Binding-site contacts:
Ligand atom C7 contacts residue GLN75 of chain 1.A at 3.3 Å.
Ligand atom N21 contacts residue GLY62 of chain 1.A at 3.8 Å.
Ligand atom C12 contacts residue LEU63 of chain 1.A at 3.7 Å (hydrophobic).
Ligand atom C19 contacts residue GLY62 of chain 1.A at 3.8 Å.
Ligand atom N6 contacts residue ASP65 of chain 1.A at 2.9 Å (salt-bridge).
Ligand atom CL contacts residue LYS53 of chain 1.A at 3.5 Å.
Ligand atom C5 contacts residue LYS67 of chain 1.A at 3.9 Å.
Ligand atom C11 contacts residue TRP79 of chain 1.A at 3.4 Å (hydrophobic).
Ligand atom O13 contacts residue THR64 of chain 1.A at 3.0 Å (h-bond).
Ligand atom N10 contacts residue THR64 of chain 1.A at 4.0 Å.
Ligand atom CL contacts residue THR64 of chain 1.A at 3.7 Å.
Ligand atom C17 contacts residue TRP79 of chain 1.A at 3.7 Å (hydrophobic).
Ligand atom C25 contacts residue GLY62 of chain 1.A at 3.4 Å.
Ligand atom C19 contacts residue TYR80 of chain 1.A at 3.9 Å (hydrophobic).
Ligand atom C15 contacts residue TRP79 of chain 1.A at 3.5 Å (hydrophobic).
Ligand atom C8 contacts residue TRP66 of chain 1.A at 3.4 Å (hydrophobic).
Ligand atom C5 contacts residue ASP65 of chain 1.A at 3.5 Å.
Ligand atom C8 contacts residue GLU70 of chain 1.A at 3.2 Å.
Ligand atom C5 contacts residue GLU70 of chain 1.A at 3.5 Å.
Ligand atom C4 contacts residue THR64 of chain 1.A at 3.6 Å.
Ligand atom C17 contacts residue TYR80 of chain 1.A at 3.5 Å (hydrophobic).
Ligand atom N14 contacts residue LEU63 of chain 1.A at 4.0 Å.
Ligand atom N6 contacts residue THR64 of chain 1.A at 2.8 Å (h-bond).
Ligand atom C11 contacts residue LEU63 of chain 1.A at 3.8 Å (hydrophobic).
Ligand atom C24 contacts residue LEU63 of chain 1.A at 3.8 Å (hydrophobic).
Ligand atom C20 contacts residue TYR80 of chain 1.A at 3.8 Å (hydrophobic).
Ligand atom C5 contacts residue THR64 of chain 1.A at 3.6 Å.
Ligand atom N6 contacts residue GLU70 of chain 1.A at 2.8 Å (salt-bridge).
Ligand atom C9 contacts residue THR64 of chain 1.A at 3.4 Å.
Ligand atom C24 contacts residue GLY62 of chain 1.A at 3.2 Å.
Ligand atom C22 contacts residue GLY62 of chain 1.A at 3.4 Å.
Ligand atom N10 contacts residue TRP79 of chain 1.A at 3.7 Å.
Ligand atom C9 contacts residue GLN75 of chain 1.A at 3.6 Å.
Ligand atom C20 contacts residue GLY62 of chain 1.A at 3.9 Å.
Ligand atom C7 contacts residue GLU70 of chain 1.A at 3.2 Å.
Ligand atom O13 contacts residue LEU63 of chain 1.A at 3.6 Å.
Ligand atom C8 contacts residue THR64 of chain 1.A at 3.5 Å.
Ligand atom C7 contacts residue THR64 of chain 1.A at 3.4 Å.
Ligand atom C8 contacts residue GLN75 of chain 1.A at 3.8 Å.
Ligand atom C9 contacts residue LEU63 of chain 1.A at 3.9 Å (hydrophobic).

The protein below binds the small molecule below.
Small molecule (SMILES): COC[C@H]1C[NH2+][C@H](C)CN1CC(=O)N1CC(C)(C)c2cnc(Cl)cc21

Sequence of chain 1.A:
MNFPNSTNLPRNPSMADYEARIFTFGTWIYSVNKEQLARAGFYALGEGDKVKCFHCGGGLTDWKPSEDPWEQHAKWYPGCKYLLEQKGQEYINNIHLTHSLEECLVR